This protein binds this small molecule.
Small molecule (SMILES): NCC(=O)O

Sequence of chain 3.B:
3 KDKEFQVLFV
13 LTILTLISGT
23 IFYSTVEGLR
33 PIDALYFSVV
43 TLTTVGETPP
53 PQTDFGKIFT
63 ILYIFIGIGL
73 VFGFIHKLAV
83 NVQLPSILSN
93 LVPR

Binding-site contacts:
Ligand atom C contacts residue PHE67 of chain 5.B at 4.2 Å (hydrophobic).
Ligand atom N contacts residue PHE76 of chain 3.B at 3.8 Å.
Ligand atom OXT contacts residue ILE68 of chain 5.B at 4.3 Å.
Ligand atom CA contacts residue PHE11 of chain 3.B at 4.2 Å (hydrophobic).
Ligand atom OXT contacts residue PHE67 of chain 5.B at 3.6 Å.
Ligand atom OXT contacts residue LEU64 of chain 5.B at 4.2 Å.
Ligand atom N contacts residue PHE67 of chain 5.B at 3.6 Å.

Sequence of chain 5.B:
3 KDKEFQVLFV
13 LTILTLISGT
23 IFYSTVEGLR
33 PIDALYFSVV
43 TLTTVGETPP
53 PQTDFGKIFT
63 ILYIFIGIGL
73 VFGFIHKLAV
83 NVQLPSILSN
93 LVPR